A protein and the small-molecule ligand that binds it are described below.
Small molecule (SMILES): CC(=O)N[C@H]1[C@H](O[C@H]2[C@H](O)[C@@H](NC(C)=O)CO[C@@H]2CO)O[C@H](CO)[C@@H](O)[C@@H]1O

Binding-site contacts:
Ligand atom O6 contacts residue TYR211 of chain 1.A at 4.4 Å.
Ligand atom C1 contacts residue TYR116 of chain 1.B at 4.1 Å (hydrophobic).
Ligand atom C6 contacts residue TYR211 of chain 1.A at 4.0 Å (hydrophobic).
Ligand atom C6 contacts residue PHE189 of chain 1.B at 3.7 Å (hydrophobic).
Ligand atom O5 contacts residue ASN113 of chain 1.B at 2.4 Å (h-bond).
Ligand atom C6 contacts residue TYR116 of chain 1.B at 3.5 Å (hydrophobic).
Ligand atom C6 contacts residue GLU208 of chain 1.A at 4.2 Å.
Ligand atom C2 contacts residue ASN113 of chain 1.B at 2.5 Å.
Ligand atom C5 contacts residue ASN113 of chain 1.B at 3.7 Å.
Ligand atom O6 contacts residue TYR116 of chain 1.B at 3.6 Å (h-bond).
Ligand atom C5 contacts residue PHE189 of chain 1.B at 3.9 Å (hydrophobic).
Ligand atom O5 contacts residue TYR116 of chain 1.B at 3.6 Å.
Ligand atom C8 contacts residue MET185 of chain 1.B at 3.7 Å (hydrophobic).
Ligand atom C1 contacts residue ASN113 of chain 1.B at 1.5 Å.
Ligand atom C3 contacts residue ASN113 of chain 1.B at 3.9 Å.
Ligand atom C5 contacts residue TYR116 of chain 1.B at 4.4 Å (hydrophobic).
Ligand atom C8 contacts residue PHE189 of chain 1.B at 4.3 Å (hydrophobic).
Ligand atom C4 contacts residue LEU207 of chain 1.A at 3.8 Å (hydrophobic).
Ligand atom C2 contacts residue LEU207 of chain 1.A at 4.1 Å (hydrophobic).
Ligand atom O5 contacts residue PHE189 of chain 1.B at 4.3 Å.
Ligand atom O7 contacts residue MET185 of chain 1.B at 3.7 Å.
Ligand atom C1 contacts residue GLU109 of chain 1.B at 3.7 Å.
Ligand atom O6 contacts residue LEU207 of chain 1.A at 3.7 Å.
Ligand atom O5 contacts residue LEU207 of chain 1.A at 4.2 Å.
Ligand atom C2 contacts residue GLU109 of chain 1.B at 4.4 Å.
Ligand atom C7 contacts residue ASN113 of chain 1.B at 3.6 Å.
Ligand atom O3 contacts residue GLU208 of chain 1.A at 4.1 Å.
Ligand atom C5 contacts residue TYR211 of chain 1.A at 4.3 Å (hydrophobic).
Ligand atom N2 contacts residue ASN113 of chain 1.B at 3.1 Å (h-bond).
Ligand atom O3 contacts residue LEU207 of chain 1.A at 4.3 Å.
Ligand atom O5 contacts residue GLU109 of chain 1.B at 3.6 Å.
Ligand atom C5 contacts residue LEU207 of chain 1.A at 4.4 Å (hydrophobic).
Ligand atom C1 contacts residue SER115 of chain 1.B at 4.2 Å.
Ligand atom C7 contacts residue MET185 of chain 1.B at 4.3 Å (hydrophobic).
Ligand atom C3 contacts residue LEU207 of chain 1.A at 4.4 Å (hydrophobic).
Ligand atom O6 contacts residue GLU208 of chain 1.A at 2.8 Å (salt-bridge).
Ligand atom N2 contacts residue SER115 of chain 1.B at 4.3 Å.
Ligand atom C4 contacts residue ASN113 of chain 1.B at 4.2 Å.
Ligand atom O7 contacts residue LEU207 of chain 1.A at 3.9 Å.
Ligand atom O7 contacts residue ASN113 of chain 1.B at 3.7 Å.

Sequence of chain 1.B:
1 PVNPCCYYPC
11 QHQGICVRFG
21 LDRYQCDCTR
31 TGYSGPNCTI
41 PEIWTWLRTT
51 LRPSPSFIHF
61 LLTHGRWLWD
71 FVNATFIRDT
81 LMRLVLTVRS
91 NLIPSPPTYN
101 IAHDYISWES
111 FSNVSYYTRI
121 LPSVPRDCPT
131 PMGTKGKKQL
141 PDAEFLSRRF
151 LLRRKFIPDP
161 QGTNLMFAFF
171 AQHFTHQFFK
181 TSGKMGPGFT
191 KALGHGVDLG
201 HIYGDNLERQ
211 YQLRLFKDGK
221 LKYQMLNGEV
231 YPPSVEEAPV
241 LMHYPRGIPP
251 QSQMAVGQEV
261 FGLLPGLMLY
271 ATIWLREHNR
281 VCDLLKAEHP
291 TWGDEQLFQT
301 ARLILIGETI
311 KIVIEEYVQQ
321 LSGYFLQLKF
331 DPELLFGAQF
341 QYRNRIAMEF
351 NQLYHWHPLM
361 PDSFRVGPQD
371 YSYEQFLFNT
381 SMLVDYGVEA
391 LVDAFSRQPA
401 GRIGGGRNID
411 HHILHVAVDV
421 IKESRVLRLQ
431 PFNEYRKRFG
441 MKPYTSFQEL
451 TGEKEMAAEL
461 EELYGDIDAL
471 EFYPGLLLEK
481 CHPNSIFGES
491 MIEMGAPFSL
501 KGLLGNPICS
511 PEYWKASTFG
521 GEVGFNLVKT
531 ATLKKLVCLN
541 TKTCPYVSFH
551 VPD

Sequence of chain 1.A:
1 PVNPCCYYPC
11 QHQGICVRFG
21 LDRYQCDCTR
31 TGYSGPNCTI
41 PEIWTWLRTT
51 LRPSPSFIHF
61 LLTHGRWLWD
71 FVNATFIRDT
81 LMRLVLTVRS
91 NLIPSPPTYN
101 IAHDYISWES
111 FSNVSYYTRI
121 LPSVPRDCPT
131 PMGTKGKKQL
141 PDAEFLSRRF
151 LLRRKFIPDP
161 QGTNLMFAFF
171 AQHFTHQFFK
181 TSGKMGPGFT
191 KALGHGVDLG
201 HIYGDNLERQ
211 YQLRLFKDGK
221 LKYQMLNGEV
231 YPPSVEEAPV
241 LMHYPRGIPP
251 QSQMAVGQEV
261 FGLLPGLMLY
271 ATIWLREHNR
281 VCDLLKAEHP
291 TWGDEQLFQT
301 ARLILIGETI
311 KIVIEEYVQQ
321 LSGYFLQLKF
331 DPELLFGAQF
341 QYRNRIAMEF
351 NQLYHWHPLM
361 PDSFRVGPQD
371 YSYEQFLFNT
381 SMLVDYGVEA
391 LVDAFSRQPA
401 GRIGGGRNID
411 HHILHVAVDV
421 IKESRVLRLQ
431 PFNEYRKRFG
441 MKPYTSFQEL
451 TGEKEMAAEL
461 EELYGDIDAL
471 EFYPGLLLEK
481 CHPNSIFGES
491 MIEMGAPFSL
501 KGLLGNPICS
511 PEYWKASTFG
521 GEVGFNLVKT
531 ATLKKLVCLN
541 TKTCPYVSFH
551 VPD